Binding-site contacts:
Ligand atom C6 contacts residue GLU181 of chain 1.X at 4.4 Å.
Ligand atom O7 contacts residue ASN346 of chain 1.X at 3.9 Å.
Ligand atom C6 contacts residue SER179 of chain 1.X at 3.8 Å.
Ligand atom C7 contacts residue ASN232 of chain 1.X at 3.4 Å.
Ligand atom C7 contacts residue SER415 of chain 1.X at 3.4 Å.
Ligand atom O6 contacts residue SER179 of chain 1.X at 3.3 Å.
Ligand atom C7 contacts residue ASN346 of chain 1.X at 4.1 Å.
Ligand atom C1 contacts residue SER415 of chain 1.X at 3.5 Å.
Ligand atom O5 contacts residue ASN232 of chain 1.X at 2.6 Å (h-bond).
Ligand atom C8 contacts residue SER415 of chain 1.X at 3.5 Å.
Ligand atom O7 contacts residue PRO182 of chain 1.X at 4.4 Å.
Ligand atom C1 contacts residue VAL414 of chain 1.X at 4.2 Å (hydrophobic).
Ligand atom O4 contacts residue GLN408 of chain 1.X at 4.0 Å.
Ligand atom O3 contacts residue ARG274 of chain 1.X at 3.6 Å.
Ligand atom C8 contacts residue LEU231 of chain 1.X at 3.8 Å (hydrophobic).
Ligand atom C5 contacts residue ASN232 of chain 1.X at 3.8 Å.
Ligand atom O4 contacts residue ARG274 of chain 1.X at 3.7 Å.
Ligand atom C3 contacts residue ASN232 of chain 1.X at 3.6 Å.
Ligand atom C3 contacts residue VAL414 of chain 1.X at 3.7 Å (hydrophobic).
Ligand atom C6 contacts residue GLY348 of chain 1.X at 4.3 Å.
Ligand atom C5 contacts residue GLU181 of chain 1.X at 4.2 Å.
Ligand atom O7 contacts residue ASN232 of chain 1.X at 4.0 Å.
Ligand atom C4 contacts residue VAL414 of chain 1.X at 4.1 Å (hydrophobic).
Ligand atom O6 contacts residue GLY348 of chain 1.X at 3.5 Å (h-bond).
Ligand atom C8 contacts residue ASN346 of chain 1.X at 3.5 Å.
Ligand atom O4 contacts residue VAL414 of chain 1.X at 4.0 Å.
Ligand atom C8 contacts residue PHE345 of chain 1.X at 4.4 Å (hydrophobic).
Ligand atom C2 contacts residue VAL414 of chain 1.X at 4.4 Å (hydrophobic).
Ligand atom C1 contacts residue ASN232 of chain 1.X at 1.4 Å.
Ligand atom C8 contacts residue ASN232 of chain 1.X at 4.3 Å.
Ligand atom O4 contacts residue GLU181 of chain 1.X at 4.3 Å.
Ligand atom N2 contacts residue SER415 of chain 1.X at 2.5 Å (h-bond).
Ligand atom C4 contacts residue ASN232 of chain 1.X at 4.2 Å.
Ligand atom C2 contacts residue SER415 of chain 1.X at 3.3 Å.
Ligand atom O3 contacts residue SER415 of chain 1.X at 4.2 Å.
Ligand atom O3 contacts residue CYS413 of chain 1.X at 4.3 Å.
Ligand atom C5 contacts residue VAL414 of chain 1.X at 3.9 Å (hydrophobic).
Ligand atom C3 contacts residue SER415 of chain 1.X at 3.6 Å.
Ligand atom C2 contacts residue ASN232 of chain 1.X at 2.2 Å.
Ligand atom N2 contacts residue ASN232 of chain 1.X at 2.4 Å (h-bond).

Sequence of chain 1.X:
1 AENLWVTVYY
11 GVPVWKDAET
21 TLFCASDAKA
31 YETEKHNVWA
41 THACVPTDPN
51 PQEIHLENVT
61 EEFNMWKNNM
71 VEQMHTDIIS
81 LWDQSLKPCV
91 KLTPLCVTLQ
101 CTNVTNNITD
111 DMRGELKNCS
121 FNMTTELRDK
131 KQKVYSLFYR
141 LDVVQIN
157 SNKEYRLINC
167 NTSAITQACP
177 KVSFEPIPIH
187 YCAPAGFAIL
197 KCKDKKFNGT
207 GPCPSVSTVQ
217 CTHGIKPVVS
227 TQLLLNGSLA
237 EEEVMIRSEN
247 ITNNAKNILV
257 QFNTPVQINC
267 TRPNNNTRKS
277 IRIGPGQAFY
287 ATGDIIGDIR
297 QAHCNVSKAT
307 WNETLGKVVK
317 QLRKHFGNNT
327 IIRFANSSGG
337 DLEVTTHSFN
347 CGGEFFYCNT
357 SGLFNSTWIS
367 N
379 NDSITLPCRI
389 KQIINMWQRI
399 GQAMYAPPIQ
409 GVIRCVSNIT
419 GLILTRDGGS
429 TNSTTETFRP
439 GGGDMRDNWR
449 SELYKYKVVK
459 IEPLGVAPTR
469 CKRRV

This protein binds this small molecule.
Small molecule (SMILES): CC(=O)N[C@H]1[C@H](O[C@H]2[C@H](O)[C@@H](NC(C)=O)CO[C@@H]2CO)O[C@H](CO)[C@@H](O[C@@H]2O[C@H](CO[C@H]3O[C@H](CO)[C@@H](O)[C@H](O)[C@@H]3O)[C@@H](O)[C@H](O[C@H]3O[C@H](CO)[C@@H](O)[C@H](O)[C@@H]3O[C@H]3O[C@H](CO)[C@@H](O)[C@H](O)[C@@H]3O)[C@@H]2O)[C@@H]1O